Sequence of chain 55.D:
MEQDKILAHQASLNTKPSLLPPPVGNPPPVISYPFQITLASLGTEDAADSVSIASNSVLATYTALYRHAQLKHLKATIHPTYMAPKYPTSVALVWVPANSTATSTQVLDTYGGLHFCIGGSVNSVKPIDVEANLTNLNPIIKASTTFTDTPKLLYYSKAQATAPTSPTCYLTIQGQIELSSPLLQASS

Sequence of chain 51.C:
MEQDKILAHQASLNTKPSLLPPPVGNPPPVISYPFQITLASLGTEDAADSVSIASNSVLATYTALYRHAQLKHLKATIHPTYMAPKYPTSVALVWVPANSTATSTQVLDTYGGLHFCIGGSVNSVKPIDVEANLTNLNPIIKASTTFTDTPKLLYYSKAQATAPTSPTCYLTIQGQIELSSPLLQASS

Binding-site contacts:
Ligand atom C4 contacts residue GLY113 of chain 55.C at 1.2 Å.
Ligand atom O4 contacts residue LEU114 of chain 55.C at 2.8 Å (h-bond).
Ligand atom C4 contacts residue LEU93 of chain 55.C at 2.9 Å (hydrophobic).
Ligand atom O2 contacts residue VAL94 of chain 55.C at 1.5 Å.
Ligand atom C6 contacts residue VAL94 of chain 55.C at 1.8 Å (hydrophobic).
Ligand atom C4 contacts residue VAL94 of chain 55.C at 2.8 Å (hydrophobic).
Ligand atom C1' contacts residue VAL94 of chain 55.C at 2.6 Å (hydrophobic).
Ligand atom C4' contacts residue TRP95 of chain 55.C at 3.0 Å (hydrophobic).
Ligand atom OP1 contacts residue ASN136 of chain 55.C at 2.4 Å (h-bond).
Ligand atom N1 contacts residue GLY113 of chain 55.C at 2.8 Å.
Ligand atom O3' contacts residue GLU131 of chain 55.C at 2.8 Å (salt-bridge).
Ligand atom C4 contacts residue VAL107 of chain 55.C at 2.6 Å (hydrophobic).
Ligand atom C5 contacts residue GLY113 of chain 55.C at 1.2 Å.
Ligand atom O4 contacts residue GLY113 of chain 55.C at 2.0 Å.
Ligand atom O4' contacts residue VAL94 of chain 55.C at 2.7 Å.
Ligand atom N3 contacts residue LEU93 of chain 55.C at 1.6 Å (h-bond).
Ligand atom C6 contacts residue GLY112 of chain 55.C at 2.2 Å.
Ligand atom C6 contacts residue TYR111 of chain 55.C at 3.1 Å (hydrophobic).
Ligand atom N3 contacts residue VAL94 of chain 55.C at 2.3 Å.
Ligand atom N1 contacts residue GLY112 of chain 55.C at 2.9 Å (h-bond).
Ligand atom C1' contacts residue TRP95 of chain 55.C at 2.4 Å (hydrophobic).
Ligand atom O5' contacts residue ASN133 of chain 55.C at 2.9 Å (h-bond).
Ligand atom N3 contacts residue GLY113 of chain 55.C at 2.1 Å.
Ligand atom C2 contacts residue LEU93 of chain 55.C at 2.0 Å (hydrophobic).
Ligand atom C5 contacts residue GLY112 of chain 55.C at 2.6 Å.
Ligand atom O2' contacts residue TRP95 of chain 55.C at 2.5 Å.
Ligand atom C5 contacts residue VAL94 of chain 55.C at 2.5 Å (hydrophobic).
Ligand atom N3 contacts residue LEU114 of chain 55.C at 2.9 Å (h-bond).
Ligand atom OP2 contacts residue ASN133 of chain 55.C at 2.5 Å.
Ligand atom N1 contacts residue VAL94 of chain 55.C at 1.9 Å.
Ligand atom C5 contacts residue THR110 of chain 55.C at 2.9 Å.
Ligand atom N3 contacts residue VAL107 of chain 55.C at 2.9 Å.
Ligand atom O2 contacts residue LEU93 of chain 55.C at 1.9 Å (h-bond).
Ligand atom O4 contacts residue GLU131 of chain 55.C at 2.6 Å (salt-bridge).
Ligand atom C6 contacts residue GLY113 of chain 55.C at 1.8 Å.
Ligand atom C2 contacts residue VAL94 of chain 55.C at 1.7 Å (hydrophobic).
Ligand atom O4' contacts residue TRP95 of chain 55.C at 2.8 Å (h-bond).
Ligand atom C2 contacts residue GLY113 of chain 55.C at 2.8 Å.
Ligand atom O4 contacts residue VAL107 of chain 55.C at 1.8 Å.
Ligand atom C4 contacts residue LEU114 of chain 55.C at 2.8 Å (hydrophobic).

The protein below binds the small molecule below.
Small molecule (SMILES): O=c1ccn([C@@H]2O[C@H](CO[P](=O)(O)O[C@H]3[C@@H](O)[C@H](n4ccc(=O)[nH]c4=O)O[C@@H]3COP(=O)(O)O)[C@@H](O)[C@H]2O)c(=O)[nH]1

Sequence of chain 55.C:
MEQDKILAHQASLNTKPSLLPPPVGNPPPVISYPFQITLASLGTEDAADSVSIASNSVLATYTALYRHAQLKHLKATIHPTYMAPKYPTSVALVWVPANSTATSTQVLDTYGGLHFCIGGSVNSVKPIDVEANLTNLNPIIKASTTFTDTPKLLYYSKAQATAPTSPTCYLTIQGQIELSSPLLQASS